Sequence of chain 3.C:
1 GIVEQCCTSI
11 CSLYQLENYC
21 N

This small molecule binds to this protein.
Small molecule (SMILES): Cc1cccc(O)c1

Binding-site contacts:
Ligand atom O1 contacts residue CYS6 of chain 3.C at 2.6 Å (h-bond).
Ligand atom C6 contacts residue VAL2 of chain 2.D at 4.1 Å (hydrophobic).
Ligand atom C5 contacts residue HIS5 of chain 2.D at 4.2 Å.
Ligand atom C4 contacts residue HIS5 of chain 2.D at 3.7 Å.
Ligand atom C1 contacts residue CYS6 of chain 3.C at 3.3 Å (hydrophobic).
Ligand atom C5 contacts residue HIS10 of chain 3.D at 4.2 Å.
Ligand atom C7 contacts residue HIS5 of chain 2.D at 3.6 Å.
Ligand atom C2 contacts residue LEU11 of chain 3.D at 4.1 Å (hydrophobic).
Ligand atom O1 contacts residue SER9 of chain 3.C at 3.9 Å.
Ligand atom C7 contacts residue LEU17 of chain 2.B at 3.5 Å (hydrophobic).
Ligand atom C7 contacts residue LEU16 of chain 3.C at 3.9 Å (hydrophobic).
Ligand atom O1 contacts residue CYS11 of chain 3.C at 3.0 Å (h-bond).
Ligand atom C6 contacts residue LEU11 of chain 3.D at 3.5 Å (hydrophobic).
Ligand atom C4 contacts residue LEU11 of chain 3.D at 3.8 Å (hydrophobic).
Ligand atom C4 contacts residue HIS10 of chain 3.D at 4.2 Å.
Ligand atom O1 contacts residue ILE10 of chain 3.C at 3.6 Å.
Ligand atom C3 contacts residue LEU11 of chain 3.D at 4.1 Å (hydrophobic).
Ligand atom O1 contacts residue LEU11 of chain 3.D at 4.4 Å.
Ligand atom C6 contacts residue CYS6 of chain 3.C at 3.2 Å (hydrophobic).
Ligand atom C2 contacts residue CYS11 of chain 3.C at 3.9 Å (hydrophobic).
Ligand atom C5 contacts residue LEU11 of chain 3.D at 3.5 Å (hydrophobic).
Ligand atom C1 contacts residue LEU11 of chain 3.D at 3.7 Å (hydrophobic).
Ligand atom C3 contacts residue HIS5 of chain 2.D at 3.8 Å.
Ligand atom C5 contacts residue CYS7 of chain 3.D at 4.2 Å (hydrophobic).
Ligand atom C7 contacts residue ALA14 of chain 3.D at 3.7 Å (hydrophobic).
Ligand atom C1 contacts residue CYS11 of chain 3.C at 4.1 Å (hydrophobic).
Ligand atom C6 contacts residue CYS7 of chain 3.D at 4.0 Å (hydrophobic).
Ligand atom O1 contacts residue VAL2 of chain 2.D at 4.2 Å.

Sequence of chain 2.D:
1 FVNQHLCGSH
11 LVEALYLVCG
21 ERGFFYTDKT

Sequence of chain 3.D:
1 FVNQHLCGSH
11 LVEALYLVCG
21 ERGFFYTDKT

Sequence of chain 2.B:
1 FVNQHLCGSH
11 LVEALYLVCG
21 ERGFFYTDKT